Binding-site contacts:
Ligand atom CD2 contacts residue LEU69 of chain 1.A at 3.9 Å (hydrophobic).
Ligand atom C contacts residue GLU231 of chain 1.A at 4.0 Å.
Ligand atom CA contacts residue LYS52 of chain 1.A at 3.9 Å.
Ligand atom O contacts residue LYS52 of chain 1.A at 2.9 Å (salt-bridge).
Ligand atom CB contacts residue GLU231 of chain 1.A at 2.8 Å.
Ligand atom NZ contacts residue ASP227 of chain 1.A at 3.0 Å (salt-bridge).
Ligand atom N contacts residue GLU231 of chain 1.A at 2.9 Å (salt-bridge).
Ligand atom N contacts residue LYS52 of chain 1.A at 3.7 Å.
Ligand atom CD2 contacts residue GLN65 of chain 1.A at 3.8 Å.
Ligand atom CD2 contacts residue ILE48 of chain 1.A at 3.8 Å (hydrophobic).
Ligand atom O contacts residue LYS52 of chain 1.A at 2.6 Å (salt-bridge).
Ligand atom N contacts residue ILE48 of chain 1.A at 4.1 Å.
Ligand atom CD1 contacts residue GLN65 of chain 1.A at 4.1 Å.
Ligand atom CD contacts residue GLU231 of chain 1.A at 3.2 Å.
Ligand atom CA contacts residue GLU231 of chain 1.A at 3.7 Å.
Ligand atom CD1 contacts residue VAL66 of chain 1.A at 3.6 Å (hydrophobic).
Ligand atom CD2 contacts residue MET232 of chain 1.A at 3.8 Å (hydrophobic).
Ligand atom CD2 contacts residue GLU70 of chain 1.A at 3.6 Å.
Ligand atom CG2 contacts residue LEU62 of chain 1.A at 4.0 Å (hydrophobic).
Ligand atom CD1 contacts residue LEU228 of chain 1.A at 3.9 Å (hydrophobic).
Ligand atom CB contacts residue LEU228 of chain 1.A at 4.1 Å (hydrophobic).
Ligand atom CD2 contacts residue LYS52 of chain 1.A at 4.0 Å.
Ligand atom N contacts residue GLU231 of chain 1.A at 2.9 Å (salt-bridge).
Ligand atom C contacts residue LYS52 of chain 1.A at 3.4 Å.
Ligand atom CA contacts residue GLU231 of chain 1.A at 3.4 Å.
Ligand atom C contacts residue LYS52 of chain 1.A at 3.6 Å.
Ligand atom CE contacts residue ASP227 of chain 1.A at 3.9 Å.
Ligand atom CB contacts residue GLU231 of chain 1.A at 3.3 Å.
Ligand atom N contacts residue GLU231 of chain 1.A at 3.4 Å (salt-bridge).
Ligand atom CD2 contacts residue VAL66 of chain 1.A at 3.9 Å (hydrophobic).
Ligand atom O contacts residue ILE48 of chain 1.A at 3.9 Å.
Ligand atom CD contacts residue ASP227 of chain 1.A at 3.9 Å.
Ligand atom C contacts residue ILE48 of chain 1.A at 4.0 Å (hydrophobic).
Ligand atom CG2 contacts residue VAL66 of chain 1.A at 4.0 Å (hydrophobic).
Ligand atom C contacts residue GLU231 of chain 1.A at 3.8 Å.
Ligand atom CD1 contacts residue LEU62 of chain 1.A at 4.1 Å (hydrophobic).
Ligand atom CD1 contacts residue LEU69 of chain 1.A at 4.1 Å (hydrophobic).
Ligand atom CD1 contacts residue ILE48 of chain 1.A at 3.4 Å (hydrophobic).
Ligand atom CB contacts residue ILE48 of chain 1.A at 3.9 Å (hydrophobic).
Ligand atom CG contacts residue GLU231 of chain 1.A at 3.5 Å.

This small molecule binds to this protein.
Small molecule (SMILES): CC(C)C[C@H](NC(=O)[C@H](CCC(N)=O)NC(=O)[C@@H](NC(=O)[C@H](CC(C)C)NC(=O)[C@H](CCCCN)NC(=O)[C@@H](N)CC1=NC=NC1)C(C)C)C(=O)N[C@@H](CC(C)C)C(=O)N[C@H](C(=O)N[C@H](C(=O)N[C@H](C(=O)O)[C@@H](C)O)[C@@H](C)O)[C@@H](C)O

Sequence of chain 1.A:
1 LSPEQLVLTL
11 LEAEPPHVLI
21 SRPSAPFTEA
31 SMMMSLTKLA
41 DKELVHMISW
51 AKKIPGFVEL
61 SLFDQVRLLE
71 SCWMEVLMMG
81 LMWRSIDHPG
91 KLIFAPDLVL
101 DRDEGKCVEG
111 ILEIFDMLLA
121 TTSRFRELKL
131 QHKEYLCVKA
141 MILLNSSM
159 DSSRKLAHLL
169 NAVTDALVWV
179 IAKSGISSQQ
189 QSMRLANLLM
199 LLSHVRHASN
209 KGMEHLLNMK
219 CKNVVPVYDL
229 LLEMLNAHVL